Binding-site contacts:
Ligand atom C24 contacts residue VAL200 of chain 1.D at 3.3 Å (hydrophobic).
Ligand atom C18 contacts residue LEU25 of chain 1.D at 3.4 Å (hydrophobic).
Ligand atom C02 contacts residue PRO26 of chain 1.D at 4.0 Å (hydrophobic).
Ligand atom C06 contacts residue PHE35 of chain 1.D at 3.5 Å (hydrophobic).
Ligand atom C10 contacts residue LEU38 of chain 1.D at 4.0 Å (hydrophobic).
Ligand atom C11 contacts residue PRO26 of chain 1.D at 3.8 Å (hydrophobic).
Ligand atom C13 contacts residue LEU25 of chain 1.D at 4.1 Å (hydrophobic).
Ligand atom C09 contacts residue LEU25 of chain 1.D at 4.0 Å (hydrophobic).
Ligand atom C10 contacts residue LEU25 of chain 1.D at 3.7 Å (hydrophobic).
Ligand atom C23 contacts residue PHE206 of chain 1.B at 3.2 Å (hydrophobic).
Ligand atom C23 contacts residue TRP202 of chain 1.B at 3.6 Å (hydrophobic).
Ligand atom C26 contacts residue PHE35 of chain 1.D at 3.3 Å (hydrophobic).
Ligand atom N22 contacts residue VAL200 of chain 1.D at 3.4 Å.
Ligand atom C12 contacts residue PHE24 of chain 1.D at 3.5 Å (hydrophobic).
Ligand atom C23 contacts residue VAL200 of chain 1.D at 3.5 Å (hydrophobic).
Ligand atom C12 contacts residue LEU25 of chain 1.D at 3.7 Å (hydrophobic).
Ligand atom C15 contacts residue LEU38 of chain 1.D at 3.4 Å (hydrophobic).
Ligand atom C04 contacts residue ASN34 of chain 1.D at 3.2 Å.
Ligand atom C13 contacts residue LEU38 of chain 1.D at 4.0 Å (hydrophobic).
Ligand atom C01 contacts residue ASN34 of chain 1.D at 3.7 Å.
Ligand atom C05 contacts residue PRO26 of chain 1.D at 3.6 Å (hydrophobic).
Ligand atom O16 contacts residue LYS41 of chain 1.D at 3.4 Å (salt-bridge).
Ligand atom C09 contacts residue PHE24 of chain 1.D at 2.8 Å (hydrophobic).
Ligand atom C03 contacts residue ASN34 of chain 1.D at 3.4 Å.
Ligand atom C11 contacts residue LEU25 of chain 1.D at 3.5 Å (hydrophobic).
Ligand atom C15 contacts residue LYS41 of chain 1.D at 3.5 Å.
Ligand atom O14 contacts residue ASN34 of chain 1.D at 4.0 Å.
Ligand atom C07 contacts residue PHE35 of chain 1.D at 3.6 Å (hydrophobic).
Ligand atom N22 contacts residue PHE206 of chain 1.B at 4.0 Å.
Ligand atom C01 contacts residue LEU38 of chain 1.D at 3.3 Å (hydrophobic).
Ligand atom C21 contacts residue VAL200 of chain 1.D at 3.9 Å (hydrophobic).
Ligand atom C11 contacts residue PHE24 of chain 1.D at 3.6 Å (hydrophobic).
Ligand atom C04 contacts residue PRO26 of chain 1.D at 4.0 Å (hydrophobic).
Ligand atom C24 contacts residue LEU199 of chain 1.D at 3.4 Å (hydrophobic).
Ligand atom C03 contacts residue PRO26 of chain 1.D at 3.2 Å (hydrophobic).
Ligand atom C18 contacts residue PRO26 of chain 1.D at 3.9 Å (hydrophobic).
Ligand atom C23 contacts residue ILE205 of chain 1.B at 3.8 Å (hydrophobic).
Ligand atom O14 contacts residue LEU38 of chain 1.D at 3.3 Å.
Ligand atom C12 contacts residue LEU38 of chain 1.D at 3.4 Å (hydrophobic).
Ligand atom C10 contacts residue PHE24 of chain 1.D at 3.0 Å (hydrophobic).

Sequence of chain 1.D:
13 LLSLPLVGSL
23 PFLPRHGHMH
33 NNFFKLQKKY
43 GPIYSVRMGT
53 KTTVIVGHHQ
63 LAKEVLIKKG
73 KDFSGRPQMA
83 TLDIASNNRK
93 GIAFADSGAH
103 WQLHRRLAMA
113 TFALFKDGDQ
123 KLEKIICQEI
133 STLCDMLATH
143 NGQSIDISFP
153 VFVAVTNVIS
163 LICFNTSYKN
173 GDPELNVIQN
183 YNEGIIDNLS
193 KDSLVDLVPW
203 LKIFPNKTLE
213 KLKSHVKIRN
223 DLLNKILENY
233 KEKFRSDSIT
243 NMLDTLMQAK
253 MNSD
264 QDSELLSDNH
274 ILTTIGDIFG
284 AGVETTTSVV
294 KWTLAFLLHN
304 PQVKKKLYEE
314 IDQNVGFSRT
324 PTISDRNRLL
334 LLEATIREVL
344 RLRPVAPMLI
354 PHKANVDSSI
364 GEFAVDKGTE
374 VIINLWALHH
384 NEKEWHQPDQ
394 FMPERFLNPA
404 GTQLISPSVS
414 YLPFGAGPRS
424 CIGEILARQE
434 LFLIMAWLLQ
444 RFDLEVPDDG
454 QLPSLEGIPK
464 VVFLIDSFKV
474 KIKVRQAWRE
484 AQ

Sequence of chain 1.B:
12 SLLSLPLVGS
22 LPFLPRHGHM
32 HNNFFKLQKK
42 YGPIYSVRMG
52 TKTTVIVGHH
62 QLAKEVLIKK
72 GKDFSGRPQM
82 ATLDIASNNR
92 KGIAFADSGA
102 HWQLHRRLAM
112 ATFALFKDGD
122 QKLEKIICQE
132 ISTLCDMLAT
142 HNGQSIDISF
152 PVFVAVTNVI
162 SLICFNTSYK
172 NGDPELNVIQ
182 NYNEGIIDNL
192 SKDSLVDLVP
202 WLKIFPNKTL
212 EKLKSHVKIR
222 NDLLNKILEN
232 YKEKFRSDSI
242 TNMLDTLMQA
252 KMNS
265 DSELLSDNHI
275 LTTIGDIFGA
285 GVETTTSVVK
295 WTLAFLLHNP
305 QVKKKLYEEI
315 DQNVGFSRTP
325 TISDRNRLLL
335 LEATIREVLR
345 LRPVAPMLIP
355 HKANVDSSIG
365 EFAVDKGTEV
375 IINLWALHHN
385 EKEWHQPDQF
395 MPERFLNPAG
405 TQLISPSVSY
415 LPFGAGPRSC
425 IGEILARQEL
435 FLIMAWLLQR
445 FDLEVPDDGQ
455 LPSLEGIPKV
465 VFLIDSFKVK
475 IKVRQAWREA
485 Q

This protein binds this small molecule.
Small molecule (SMILES): [C-]#[N+][C@H](C)[C@@H]1CC[C@@H]2[C@@H]3CC[C@H]4C[C@@H](OC=O)CC[C@]4(C)[C@H]3CC[C@@]21C